Sequence of chain 1.C:
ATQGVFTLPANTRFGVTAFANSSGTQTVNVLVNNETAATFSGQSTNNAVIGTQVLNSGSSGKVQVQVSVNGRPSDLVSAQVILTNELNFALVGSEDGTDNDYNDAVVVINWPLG

This protein binds this small molecule.
Small molecule (SMILES): C[C@@H]1O[C@@H](OCc2cnnn2CC=O)[C@@H](O)[C@H](O)[C@@H]1O

Sequence of chain 1.D:
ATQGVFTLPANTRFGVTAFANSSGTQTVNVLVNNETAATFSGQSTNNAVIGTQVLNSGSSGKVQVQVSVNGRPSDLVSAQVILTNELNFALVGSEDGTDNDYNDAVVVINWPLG

Binding-site contacts:
Ligand atom C1' contacts residue SER23 of chain 1.C at 3.6 Å.
Ligand atom O2 contacts residue GLU95 of chain 1.C at 3.5 Å (salt-bridge).
Ligand atom C4' contacts residue GLY97 of chain 1.C at 3.4 Å.
Ligand atom O2 contacts residue ASP96 of chain 1.C at 2.8 Å (salt-bridge).
Ligand atom O5 contacts residue SER23 of chain 1.C at 3.1 Å (h-bond).
Ligand atom C4 contacts residue GLY114 of chain 1.D at 3.4 Å.
Ligand atom O4 contacts residue ASP104 of chain 1.C at 3.9 Å.
Ligand atom O4 contacts residue ASN21 of chain 1.C at 3.1 Å (h-bond).
Ligand atom O3 contacts residue ASP101 of chain 1.C at 2.8 Å (salt-bridge).
Ligand atom O3 contacts residue CA1 of chain 1.N at 2.6 Å.
Ligand atom N3' contacts residue GLY24 of chain 1.C at 3.6 Å.
Ligand atom C1 contacts residue ASP96 of chain 1.C at 3.8 Å.
Ligand atom C4 contacts residue CA1 of chain 1.O at 3.6 Å.
Ligand atom O5 contacts residue SER22 of chain 1.C at 3.4 Å (h-bond).
Ligand atom N1' contacts residue ASP96 of chain 1.C at 3.6 Å.
Ligand atom C2 contacts residue CA1 of chain 1.N at 3.1 Å.
Ligand atom C1 contacts residue SER22 of chain 1.C at 3.3 Å.
Ligand atom O4 contacts residue CA1 of chain 1.O at 2.6 Å.
Ligand atom O4 contacts residue GLY114 of chain 1.D at 2.5 Å (h-bond).
Ligand atom O2 contacts residue ASP104 of chain 1.C at 3.5 Å (salt-bridge).
Ligand atom C3 contacts residue CA1 of chain 1.N at 3.3 Å.
Ligand atom C6 contacts residue SER23 of chain 1.C at 3.7 Å.
Ligand atom O2 contacts residue ASP99 of chain 1.C at 3.4 Å (salt-bridge).
Ligand atom O4 contacts residue SER22 of chain 1.C at 3.6 Å.
Ligand atom C6 contacts residue GLY114 of chain 1.D at 3.8 Å.
Ligand atom C2' contacts residue SER23 of chain 1.C at 3.0 Å.
Ligand atom C2' contacts residue GLY24 of chain 1.C at 3.5 Å.
Ligand atom C2 contacts residue ASP104 of chain 1.C at 3.3 Å.
Ligand atom O3 contacts residue ASP99 of chain 1.C at 2.5 Å (salt-bridge).
Ligand atom O3 contacts residue ASP104 of chain 1.C at 3.3 Å (salt-bridge).
Ligand atom O3 contacts residue CA1 of chain 1.O at 2.6 Å.
Ligand atom C3' contacts residue SER23 of chain 1.C at 3.4 Å.
Ligand atom C3 contacts residue ASP99 of chain 1.C at 3.3 Å.
Ligand atom C4' contacts residue ASP96 of chain 1.C at 3.4 Å.
Ligand atom O2 contacts residue CA1 of chain 1.N at 2.3 Å.
Ligand atom C2 contacts residue CA1 of chain 1.O at 3.8 Å.
Ligand atom C3 contacts residue CA1 of chain 1.O at 3.5 Å.
Ligand atom C2 contacts residue ASP96 of chain 1.C at 3.5 Å.
Ligand atom C3 contacts residue ASP104 of chain 1.C at 3.9 Å.
Ligand atom C2 contacts residue SER22 of chain 1.C at 3.7 Å.